Binding-site contacts:
Ligand atom C7 contacts residue ASN353 of chain 1.K at 3.3 Å.
Ligand atom O5 contacts residue ASN353 of chain 1.K at 2.5 Å (h-bond).
Ligand atom C5 contacts residue ASN353 of chain 1.K at 3.7 Å.
Ligand atom C8 contacts residue TRP352 of chain 1.K at 2.8 Å (hydrophobic).
Ligand atom N2 contacts residue TRP352 of chain 1.K at 3.3 Å.
Ligand atom C3 contacts residue ASN353 of chain 1.K at 3.5 Å.
Ligand atom O7 contacts residue ASN353 of chain 1.K at 3.3 Å (h-bond).
Ligand atom C1 contacts residue ASN353 of chain 1.K at 1.5 Å.
Ligand atom O7 contacts residue TRP352 of chain 1.K at 3.2 Å (h-bond).
Ligand atom C2 contacts residue ASN353 of chain 1.K at 2.1 Å.
Ligand atom C4 contacts residue ASN353 of chain 1.K at 4.1 Å.
Ligand atom C7 contacts residue TRP352 of chain 1.K at 3.2 Å (hydrophobic).
Ligand atom O3 contacts residue ASN353 of chain 1.K at 4.5 Å.
Ligand atom N2 contacts residue ASN353 of chain 1.K at 2.4 Å (h-bond).

Sequence of chain 1.K:
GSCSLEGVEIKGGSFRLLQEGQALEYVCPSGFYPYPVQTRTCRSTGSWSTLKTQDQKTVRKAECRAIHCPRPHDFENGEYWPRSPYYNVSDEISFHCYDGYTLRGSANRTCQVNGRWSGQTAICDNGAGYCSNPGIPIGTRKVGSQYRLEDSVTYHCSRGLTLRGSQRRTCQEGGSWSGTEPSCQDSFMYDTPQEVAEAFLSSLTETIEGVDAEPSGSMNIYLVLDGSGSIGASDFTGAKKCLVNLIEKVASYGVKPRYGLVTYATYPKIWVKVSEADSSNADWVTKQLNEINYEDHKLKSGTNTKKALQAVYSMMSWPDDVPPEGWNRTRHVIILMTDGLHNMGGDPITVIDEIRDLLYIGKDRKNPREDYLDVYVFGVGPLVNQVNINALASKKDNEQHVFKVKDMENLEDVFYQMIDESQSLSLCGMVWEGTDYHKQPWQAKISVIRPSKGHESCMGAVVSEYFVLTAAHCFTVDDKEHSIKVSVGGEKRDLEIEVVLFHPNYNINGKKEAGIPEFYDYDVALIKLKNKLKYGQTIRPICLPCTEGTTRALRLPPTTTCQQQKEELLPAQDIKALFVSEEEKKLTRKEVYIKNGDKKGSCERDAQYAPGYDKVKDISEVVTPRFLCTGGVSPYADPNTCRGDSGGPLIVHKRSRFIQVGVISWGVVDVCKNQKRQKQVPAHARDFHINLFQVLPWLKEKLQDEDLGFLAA

The small molecule below binds the protein below.
Small molecule (SMILES): CC(=O)N[C@@H]1[C@@H](O)[C@H](O)[C@@H](CO)O[C@H]1O